A small-molecule ligand and the protein it binds are described below.
Small molecule (SMILES): CC(=O)N[C@H]1[C@H](O[C@H]2[C@H](O)[C@@H](NC(C)=O)CO[C@@H]2CO[C@@H]2O[C@@H](C)[C@@H](O)[C@@H](O)[C@@H]2O)O[C@H](CO)[C@@H](O[C@H]2O[C@H](CO[C@H]3O[C@H](CO)[C@@H](O)[C@H](O)[C@@H]3O[C@@H]3O[C@H](CO)[C@@H](O)[C@H](O)[C@H]3NC(C)=O)[C@@H](O)[C@H](O[C@H]3O[C@H](CO)[C@@H](O)[C@H](O)[C@@H]3O[C@@H]3O[C@H](CO)[C@@H](O)[C@H](O)[C@H]3NC(C)=O)[C@@H]2O)[C@@H]1O

Sequence of chain 1.A:
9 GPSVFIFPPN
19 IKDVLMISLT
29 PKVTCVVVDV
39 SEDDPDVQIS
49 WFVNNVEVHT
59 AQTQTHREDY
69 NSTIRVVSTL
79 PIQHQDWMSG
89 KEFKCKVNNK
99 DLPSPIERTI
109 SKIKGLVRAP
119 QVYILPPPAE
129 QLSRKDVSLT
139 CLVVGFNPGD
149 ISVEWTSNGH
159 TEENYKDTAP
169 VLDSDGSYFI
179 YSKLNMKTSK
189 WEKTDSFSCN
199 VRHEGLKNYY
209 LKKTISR

Binding-site contacts:
Ligand atom C3 contacts residue TYR68 of chain 1.A at 3.8 Å (hydrophobic).
Ligand atom N2 contacts residue ASN69 of chain 1.A at 2.9 Å (h-bond).
Ligand atom O5 contacts residue TYR68 of chain 1.A at 3.8 Å.
Ligand atom C2 contacts residue ASN69 of chain 1.A at 2.5 Å.
Ligand atom O6 contacts residue TYR68 of chain 1.A at 3.9 Å.
Ligand atom C3 contacts residue ASP37 of chain 1.A at 3.7 Å.
Ligand atom C4 contacts residue PHE13 of chain 1.A at 3.7 Å (hydrophobic).
Ligand atom C8 contacts residue VAL12 of chain 1.A at 3.6 Å (hydrophobic).
Ligand atom C5 contacts residue PHE15 of chain 1.A at 3.3 Å (hydrophobic).
Ligand atom O4 contacts residue PHE13 of chain 1.A at 3.6 Å.
Ligand atom O5 contacts residue PHE15 of chain 1.A at 3.5 Å.
Ligand atom C8 contacts residue ILE14 of chain 1.A at 4.1 Å (hydrophobic).
Ligand atom C7 contacts residue ASP37 of chain 1.A at 3.6 Å.
Ligand atom N2 contacts residue ASP37 of chain 1.A at 2.7 Å (salt-bridge).
Ligand atom O6 contacts residue PHE15 of chain 1.A at 3.8 Å.
Ligand atom C3 contacts residue PHE13 of chain 1.A at 4.0 Å (hydrophobic).
Ligand atom C2 contacts residue PHE13 of chain 1.A at 3.7 Å (hydrophobic).
Ligand atom C2 contacts residue PHE15 of chain 1.A at 3.6 Å (hydrophobic).
Ligand atom C6 contacts residue PHE13 of chain 1.A at 3.5 Å (hydrophobic).
Ligand atom C1 contacts residue PHE15 of chain 1.A at 3.7 Å (hydrophobic).
Ligand atom O7 contacts residue VAL36 of chain 1.A at 3.5 Å.
Ligand atom O5 contacts residue PHE13 of chain 1.A at 3.8 Å.
Ligand atom O7 contacts residue ARG73 of chain 1.A at 3.6 Å.
Ligand atom O7 contacts residue ASP37 of chain 1.A at 3.6 Å (salt-bridge).
Ligand atom C7 contacts residue ASN69 of chain 1.A at 3.6 Å.
Ligand atom C2 contacts residue ASP37 of chain 1.A at 3.6 Å.
Ligand atom C1 contacts residue ASN69 of chain 1.A at 1.4 Å.
Ligand atom O3 contacts residue ASP37 of chain 1.A at 4.0 Å.
Ligand atom C6 contacts residue GLU66 of chain 1.A at 4.0 Å.
Ligand atom C6 contacts residue THR32 of chain 1.A at 3.9 Å.
Ligand atom C1 contacts residue PHE15 of chain 1.A at 3.6 Å (hydrophobic).
Ligand atom C5 contacts residue ASN69 of chain 1.A at 3.7 Å.
Ligand atom O5 contacts residue ASN69 of chain 1.A at 2.4 Å (h-bond).
Ligand atom C8 contacts residue ARG106 of chain 1.A at 3.5 Å.
Ligand atom C8 contacts residue PHE13 of chain 1.A at 3.6 Å (hydrophobic).
Ligand atom C3 contacts residue ASN69 of chain 1.A at 3.8 Å.
Ligand atom C6 contacts residue PHE15 of chain 1.A at 3.8 Å (hydrophobic).
Ligand atom C8 contacts residue ASN69 of chain 1.A at 3.9 Å.
Ligand atom C1 contacts residue PHE13 of chain 1.A at 4.0 Å (hydrophobic).
Ligand atom C5 contacts residue TYR68 of chain 1.A at 4.1 Å (hydrophobic).